Binding-site contacts:
Ligand atom C11 contacts residue TYR250 of chain 11.A at 3.0 Å (hydrophobic).
Ligand atom C4 contacts residue TYR250 of chain 11.A at 4.2 Å (hydrophobic).
Ligand atom C3 contacts residue PRO252 of chain 11.A at 4.4 Å (hydrophobic).
Ligand atom O10 contacts residue TYR250 of chain 11.A at 2.2 Å (h-bond).
Ligand atom O9 contacts residue ALA146 of chain 12.A at 3.3 Å.
Ligand atom C10 contacts residue TYR250 of chain 11.A at 2.8 Å (hydrophobic).
Ligand atom C11 contacts residue ARG143 of chain 12.A at 3.9 Å.
Ligand atom C9 contacts residue ALA146 of chain 12.A at 4.4 Å (hydrophobic).
Ligand atom O1A contacts residue ALA146 of chain 12.A at 3.2 Å.
Ligand atom O8 contacts residue TYR145 of chain 12.A at 4.2 Å.
Ligand atom O10 contacts residue ASN96 of chain 11.A at 4.2 Å.
Ligand atom O1A contacts residue SER147 of chain 12.A at 3.1 Å (h-bond).
Ligand atom C1 contacts residue SER147 of chain 12.A at 3.6 Å.
Ligand atom O4 contacts residue ASN251 of chain 11.A at 4.3 Å.
Ligand atom C8 contacts residue ALA146 of chain 12.A at 4.4 Å (hydrophobic).
Ligand atom C8 contacts residue TYR145 of chain 12.A at 4.2 Å (hydrophobic).
Ligand atom C11 contacts residue TYR145 of chain 12.A at 3.7 Å (hydrophobic).
Ligand atom O1B contacts residue SER147 of chain 12.A at 2.7 Å (h-bond).
Ligand atom C4 contacts residue PRO252 of chain 11.A at 4.3 Å (hydrophobic).
Ligand atom N5 contacts residue TYR145 of chain 12.A at 2.6 Å (h-bond).
Ligand atom C6 contacts residue ALA146 of chain 12.A at 4.3 Å (hydrophobic).
Ligand atom C7 contacts residue TYR145 of chain 12.A at 3.9 Å (hydrophobic).
Ligand atom N5 contacts residue TYR250 of chain 11.A at 3.8 Å.
Ligand atom O4 contacts residue TYR250 of chain 11.A at 3.0 Å.
Ligand atom C6 contacts residue TYR145 of chain 12.A at 3.4 Å (hydrophobic).
Ligand atom C5 contacts residue TYR250 of chain 11.A at 4.3 Å (hydrophobic).
Ligand atom C4 contacts residue TYR145 of chain 12.A at 3.6 Å (hydrophobic).
Ligand atom O4 contacts residue PRO252 of chain 11.A at 4.0 Å.
Ligand atom C1 contacts residue ALA146 of chain 12.A at 4.0 Å (hydrophobic).
Ligand atom O4 contacts residue TYR145 of chain 12.A at 4.2 Å.
Ligand atom O1B contacts residue PRO252 of chain 11.A at 3.4 Å.
Ligand atom C10 contacts residue TYR145 of chain 12.A at 3.6 Å (hydrophobic).
Ligand atom O1B contacts residue ALA146 of chain 12.A at 4.3 Å.
Ligand atom C5 contacts residue TYR145 of chain 12.A at 3.3 Å (hydrophobic).
Ligand atom C1 contacts residue PRO252 of chain 11.A at 4.1 Å (hydrophobic).

The small molecule below binds the protein below.
Small molecule (SMILES): CC(=O)N[C@H]1[C@H]([C@H](O)[C@H](O)CO)O[C@@](O)(C(=O)O)C[C@@H]1O

Sequence of chain 12.A:
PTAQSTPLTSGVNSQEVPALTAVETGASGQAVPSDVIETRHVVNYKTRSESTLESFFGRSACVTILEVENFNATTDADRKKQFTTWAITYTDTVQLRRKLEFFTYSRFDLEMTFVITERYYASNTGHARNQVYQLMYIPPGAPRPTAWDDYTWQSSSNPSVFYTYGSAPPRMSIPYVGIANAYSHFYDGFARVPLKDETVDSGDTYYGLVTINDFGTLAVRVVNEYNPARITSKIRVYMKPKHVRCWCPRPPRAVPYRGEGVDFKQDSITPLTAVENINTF

Sequence of chain 11.A:
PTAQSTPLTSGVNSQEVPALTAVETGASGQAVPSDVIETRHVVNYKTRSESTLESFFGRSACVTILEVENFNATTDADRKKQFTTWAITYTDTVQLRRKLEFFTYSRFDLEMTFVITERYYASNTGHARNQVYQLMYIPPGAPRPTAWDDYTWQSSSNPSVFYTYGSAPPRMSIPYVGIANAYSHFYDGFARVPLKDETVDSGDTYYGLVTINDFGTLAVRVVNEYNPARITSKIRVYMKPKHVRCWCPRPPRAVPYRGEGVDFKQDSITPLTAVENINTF